Sequence of chain 1.B:
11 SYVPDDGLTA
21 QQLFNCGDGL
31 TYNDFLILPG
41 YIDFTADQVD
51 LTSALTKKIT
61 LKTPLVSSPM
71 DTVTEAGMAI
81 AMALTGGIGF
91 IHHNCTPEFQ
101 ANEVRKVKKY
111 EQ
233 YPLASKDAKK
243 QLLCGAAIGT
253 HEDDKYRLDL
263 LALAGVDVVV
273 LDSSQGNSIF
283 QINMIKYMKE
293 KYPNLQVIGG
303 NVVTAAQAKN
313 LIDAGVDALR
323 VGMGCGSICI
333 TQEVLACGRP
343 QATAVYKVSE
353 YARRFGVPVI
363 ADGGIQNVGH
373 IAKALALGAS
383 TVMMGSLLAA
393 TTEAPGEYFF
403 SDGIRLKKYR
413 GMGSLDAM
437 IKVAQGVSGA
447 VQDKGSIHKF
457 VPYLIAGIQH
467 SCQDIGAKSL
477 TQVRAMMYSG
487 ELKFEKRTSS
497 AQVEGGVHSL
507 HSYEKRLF

Binding-site contacts:
Ligand atom O3P contacts residue SER388 of chain 1.B at 2.8 Å (h-bond).
Ligand atom N3 contacts residue MOA1 of chain 1.H at 3.2 Å.
Ligand atom O1P contacts residue GLY328 of chain 1.B at 3.6 Å.
Ligand atom O6 contacts residue MET414 of chain 1.B at 3.3 Å (h-bond).
Ligand atom O4' contacts residue GLY328 of chain 1.B at 3.6 Å.
Ligand atom O2' contacts residue MOA1 of chain 1.H at 3.5 Å.
Ligand atom O3' contacts residue ARG322 of chain 1.B at 3.0 Å (salt-bridge).
Ligand atom O3' contacts residue ASP364 of chain 1.B at 2.5 Å (salt-bridge).
Ligand atom C5' contacts residue TYR411 of chain 1.B at 3.5 Å (hydrophobic).
Ligand atom N1 contacts residue GLN441 of chain 1.B at 2.8 Å (h-bond).
Ligand atom O3' contacts residue MET385 of chain 1.B at 3.6 Å (h-bond).
Ligand atom C4 contacts residue MOA1 of chain 1.H at 3.6 Å.
Ligand atom C8 contacts residue MET70 of chain 1.B at 3.5 Å (hydrophobic).
Ligand atom N1 contacts residue CYS331 of chain 1.B at 3.5 Å.
Ligand atom C3' contacts residue ASP364 of chain 1.B at 3.5 Å.
Ligand atom C2 contacts residue CYS331 of chain 1.B at 2.8 Å (hydrophobic).
Ligand atom O1P contacts residue GLY366 of chain 1.B at 3.2 Å (h-bond).
Ligand atom O2' contacts residue ASP364 of chain 1.B at 2.6 Å (salt-bridge).
Ligand atom N7 contacts residue GLY413 of chain 1.B at 3.3 Å.
Ligand atom O3' contacts residue SER68 of chain 1.B at 2.6 Å (h-bond).
Ligand atom C2 contacts residue MOA1 of chain 1.H at 3.1 Å.
Ligand atom O3P contacts residue SER329 of chain 1.B at 2.7 Å (h-bond).
Ligand atom C4' contacts residue ASP364 of chain 1.B at 3.5 Å.
Ligand atom N7 contacts residue MET414 of chain 1.B at 2.9 Å (h-bond).
Ligand atom O6 contacts residue GLY442 of chain 1.B at 3.2 Å.
Ligand atom O3P contacts residue TYR411 of chain 1.B at 2.9 Å (h-bond).
Ligand atom O3P contacts residue GLY387 of chain 1.B at 3.6 Å.
Ligand atom O2P contacts residue GLY387 of chain 1.B at 2.9 Å (h-bond).
Ligand atom C2 contacts residue GLN441 of chain 1.B at 3.5 Å.
Ligand atom C2' contacts residue ARG322 of chain 1.B at 3.4 Å.
Ligand atom O2' contacts residue ARG322 of chain 1.B at 3.1 Å (salt-bridge).
Ligand atom N3 contacts residue CYS331 of chain 1.B at 3.2 Å.
Ligand atom P contacts residue SER329 of chain 1.B at 3.6 Å.
Ligand atom O5' contacts residue GLY328 of chain 1.B at 3.3 Å.
Ligand atom N1 contacts residue MOA1 of chain 1.H at 3.1 Å (h-bond).
Ligand atom O6 contacts residue GLY415 of chain 1.B at 2.8 Å (h-bond).
Ligand atom O6 contacts residue GLY413 of chain 1.B at 3.2 Å.
Ligand atom O1P contacts residue SER329 of chain 1.B at 3.0 Å (h-bond).
Ligand atom C6 contacts residue MOA1 of chain 1.H at 3.6 Å.
Ligand atom C3' contacts residue SER68 of chain 1.B at 3.1 Å.

The protein below binds the small molecule below.
Small molecule (SMILES): O=c1[nH]cnc2c1ncn2[C@@H]1O[C@H](COP(=O)(O)O)[C@@H](O)[C@H]1O